Sequence of chain 2.A:
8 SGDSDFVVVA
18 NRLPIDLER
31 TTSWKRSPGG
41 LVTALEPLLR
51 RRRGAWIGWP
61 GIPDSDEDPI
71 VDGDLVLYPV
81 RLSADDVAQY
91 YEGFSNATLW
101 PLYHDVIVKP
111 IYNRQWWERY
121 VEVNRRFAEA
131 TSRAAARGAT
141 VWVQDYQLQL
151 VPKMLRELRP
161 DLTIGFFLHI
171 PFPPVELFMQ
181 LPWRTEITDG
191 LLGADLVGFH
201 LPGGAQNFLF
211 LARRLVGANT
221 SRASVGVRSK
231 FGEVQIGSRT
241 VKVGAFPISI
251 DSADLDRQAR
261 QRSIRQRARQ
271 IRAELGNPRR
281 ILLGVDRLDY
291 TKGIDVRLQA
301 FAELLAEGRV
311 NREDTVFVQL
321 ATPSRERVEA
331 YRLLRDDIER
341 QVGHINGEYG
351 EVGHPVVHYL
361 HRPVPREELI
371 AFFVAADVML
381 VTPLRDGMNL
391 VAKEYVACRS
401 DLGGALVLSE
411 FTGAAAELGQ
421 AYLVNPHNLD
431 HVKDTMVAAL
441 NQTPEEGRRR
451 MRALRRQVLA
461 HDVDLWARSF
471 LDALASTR

The small molecule below binds the protein below.
Small molecule (SMILES): O=P(O)(O)OC[C@H]1O[C@H](O)[C@H](O)[C@@H](O)[C@@H]1O

Binding-site contacts:
Ligand atom O2 contacts residue ILE170 of chain 2.A at 3.6 Å.
Ligand atom C4 contacts residue ARG325 of chain 2.A at 4.0 Å.
Ligand atom C2 contacts residue TYR146 of chain 2.A at 3.9 Å (hydrophobic).
Ligand atom C6 contacts residue PRO38 of chain 2.A at 3.6 Å (hydrophobic).
Ligand atom O1 contacts residue ADP1 of chain 2.B at 2.5 Å (h-bond).
Ligand atom O2 contacts residue HIS169 of chain 2.A at 3.9 Å.
Ligand atom O3P contacts residue PRO38 of chain 2.A at 3.2 Å.
Ligand atom C2 contacts residue ASP145 of chain 2.A at 3.4 Å.
Ligand atom C6 contacts residue GLY39 of chain 2.A at 3.7 Å.
Ligand atom O3P contacts residue ARG19 of chain 2.A at 2.8 Å (salt-bridge).
Ligand atom O2P contacts residue TYR91 of chain 2.A at 2.5 Å (h-bond).
Ligand atom O3 contacts residue LEU41 of chain 2.A at 3.9 Å.
Ligand atom O6 contacts residue ARG325 of chain 2.A at 2.9 Å (salt-bridge).
Ligand atom P contacts residue ARG19 of chain 2.A at 3.8 Å.
Ligand atom C1 contacts residue ADP1 of chain 2.B at 3.4 Å.
Ligand atom C2 contacts residue ARG325 of chain 2.A at 4.0 Å.
Ligand atom O1 contacts residue GLY40 of chain 2.A at 3.7 Å.
Ligand atom O3 contacts residue ASP145 of chain 2.A at 2.7 Å (salt-bridge).
Ligand atom C6 contacts residue ARG287 of chain 2.A at 4.1 Å.
Ligand atom O2P contacts residue ARG325 of chain 2.A at 3.0 Å (salt-bridge).
Ligand atom O5 contacts residue ARG325 of chain 2.A at 3.1 Å (salt-bridge).
Ligand atom O3 contacts residue TYR146 of chain 2.A at 3.9 Å.
Ligand atom O3P contacts residue TYR91 of chain 2.A at 3.5 Å (h-bond).
Ligand atom O2 contacts residue TYR146 of chain 2.A at 3.9 Å.
Ligand atom C6 contacts residue ARG325 of chain 2.A at 3.9 Å.
Ligand atom C3 contacts residue ASP145 of chain 2.A at 3.4 Å.
Ligand atom C5 contacts residue ARG325 of chain 2.A at 3.8 Å.
Ligand atom O5 contacts residue ARG287 of chain 2.A at 3.7 Å.
Ligand atom P contacts residue TYR91 of chain 2.A at 3.5 Å.
Ligand atom O2 contacts residue ASP145 of chain 2.A at 2.6 Å (salt-bridge).
Ligand atom O1P contacts residue TYR91 of chain 2.A at 4.1 Å.
Ligand atom C3 contacts residue LEU41 of chain 2.A at 4.0 Å (hydrophobic).
Ligand atom O5 contacts residue ADP1 of chain 2.B at 3.8 Å.
Ligand atom C5 contacts residue GLY39 of chain 2.A at 3.7 Å.
Ligand atom O1 contacts residue LEU41 of chain 2.A at 3.9 Å.
Ligand atom C1 contacts residue ARG325 of chain 2.A at 3.9 Å.
Ligand atom O3 contacts residue GLN147 of chain 2.A at 3.0 Å (h-bond).
Ligand atom P contacts residue ARG325 of chain 2.A at 3.8 Å.
Ligand atom O4 contacts residue ARG19 of chain 2.A at 3.5 Å.
Ligand atom O1P contacts residue ARG19 of chain 2.A at 2.9 Å (salt-bridge).